Sequence of chain 1.C:
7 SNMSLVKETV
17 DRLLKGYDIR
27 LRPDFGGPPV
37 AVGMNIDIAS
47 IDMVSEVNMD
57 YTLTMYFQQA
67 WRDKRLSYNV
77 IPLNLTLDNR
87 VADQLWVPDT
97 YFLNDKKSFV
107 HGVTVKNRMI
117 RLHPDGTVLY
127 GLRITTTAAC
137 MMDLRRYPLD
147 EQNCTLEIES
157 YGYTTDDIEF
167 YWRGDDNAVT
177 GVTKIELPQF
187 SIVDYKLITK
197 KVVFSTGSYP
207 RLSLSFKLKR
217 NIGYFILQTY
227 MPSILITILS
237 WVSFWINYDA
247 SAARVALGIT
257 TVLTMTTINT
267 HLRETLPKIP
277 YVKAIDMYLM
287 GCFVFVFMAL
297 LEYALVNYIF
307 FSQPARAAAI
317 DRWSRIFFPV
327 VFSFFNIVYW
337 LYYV

Binding-site contacts:
Ligand atom C11 contacts residue LEU232 of chain 1.D at 4.2 Å (hydrophobic).
Ligand atom C3 contacts residue LEU285 of chain 1.C at 4.0 Å (hydrophobic).
Ligand atom C12 contacts residue THR262 of chain 1.C at 4.5 Å.
Ligand atom C7 contacts residue MET286 of chain 1.C at 4.0 Å (hydrophobic).
Ligand atom C12 contacts residue PRO233 of chain 1.D at 4.0 Å (hydrophobic).
Ligand atom C9 contacts residue ASP282 of chain 1.C at 3.8 Å.
Ligand atom C12 contacts residue PHE289 of chain 1.C at 3.7 Å (hydrophobic).
Ligand atom C12 contacts residue MET236 of chain 1.D at 3.5 Å (hydrophobic).
Ligand atom C10 contacts residue PHE289 of chain 1.C at 4.5 Å (hydrophobic).
Ligand atom O1 contacts residue ILE228 of chain 1.D at 2.8 Å (h-bond).
Ligand atom O1 contacts residue PRO233 of chain 1.D at 3.9 Å.
Ligand atom C10 contacts residue MET236 of chain 1.D at 4.4 Å (hydrophobic).
Ligand atom C8 contacts residue GLN229 of chain 1.D at 3.4 Å.
Ligand atom C11 contacts residue MET236 of chain 1.D at 4.3 Å (hydrophobic).
Ligand atom C3 contacts residue MET286 of chain 1.C at 4.0 Å (hydrophobic).
Ligand atom C2 contacts residue MET286 of chain 1.C at 3.9 Å (hydrophobic).
Ligand atom C4 contacts residue MET261 of chain 1.C at 4.4 Å (hydrophobic).
Ligand atom C9 contacts residue ASN265 of chain 1.C at 4.0 Å.
Ligand atom C2 contacts residue ILE228 of chain 1.D at 4.3 Å (hydrophobic).
Ligand atom O1 contacts residue LEU232 of chain 1.D at 3.9 Å.
Ligand atom C9 contacts residue ILE228 of chain 1.D at 4.3 Å (hydrophobic).
Ligand atom C5 contacts residue MET286 of chain 1.C at 4.2 Å (hydrophobic).
Ligand atom C4 contacts residue PHE289 of chain 1.C at 3.8 Å (hydrophobic).
Ligand atom C9 contacts residue MET286 of chain 1.C at 4.1 Å (hydrophobic).
Ligand atom C9 contacts residue LEU285 of chain 1.C at 4.4 Å (hydrophobic).
Ligand atom C10 contacts residue PRO233 of chain 1.D at 4.4 Å (hydrophobic).
Ligand atom C8 contacts residue ILE228 of chain 1.D at 3.7 Å (hydrophobic).
Ligand atom O1 contacts residue MET286 of chain 1.C at 3.7 Å.
Ligand atom C8 contacts residue ASN265 of chain 1.C at 3.7 Å.
Ligand atom C1 contacts residue ILE228 of chain 1.D at 4.0 Å (hydrophobic).
Ligand atom C4 contacts residue MET286 of chain 1.C at 4.0 Å (hydrophobic).
Ligand atom C1 contacts residue MET286 of chain 1.C at 4.0 Å (hydrophobic).
Ligand atom C5 contacts residue PHE289 of chain 1.C at 3.6 Å (hydrophobic).
Ligand atom C12 contacts residue LEU232 of chain 1.D at 4.0 Å (hydrophobic).
Ligand atom C11 contacts residue PHE289 of chain 1.C at 4.1 Å (hydrophobic).
Ligand atom C10 contacts residue LEU232 of chain 1.D at 4.0 Å (hydrophobic).
Ligand atom C7 contacts residue ILE228 of chain 1.D at 3.7 Å (hydrophobic).
Ligand atom C4 contacts residue LEU285 of chain 1.C at 3.7 Å (hydrophobic).
Ligand atom C6 contacts residue MET286 of chain 1.C at 4.2 Å (hydrophobic).

The protein below binds the small molecule below.
Small molecule (SMILES): CC(C)c1cccc(C(C)C)c1O

Sequence of chain 1.D:
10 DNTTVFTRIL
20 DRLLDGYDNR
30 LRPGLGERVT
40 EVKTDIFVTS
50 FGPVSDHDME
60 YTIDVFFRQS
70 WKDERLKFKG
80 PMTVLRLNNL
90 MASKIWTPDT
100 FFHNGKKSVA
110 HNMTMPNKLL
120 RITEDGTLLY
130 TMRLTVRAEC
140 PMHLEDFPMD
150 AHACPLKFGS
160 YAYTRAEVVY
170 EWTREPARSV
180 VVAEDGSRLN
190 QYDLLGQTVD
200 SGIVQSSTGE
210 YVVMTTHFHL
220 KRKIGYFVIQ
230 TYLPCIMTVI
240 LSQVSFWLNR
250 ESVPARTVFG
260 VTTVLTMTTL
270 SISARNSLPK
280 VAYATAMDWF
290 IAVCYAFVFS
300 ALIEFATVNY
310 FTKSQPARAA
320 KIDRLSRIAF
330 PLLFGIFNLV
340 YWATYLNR